The protein below binds the small molecule below.
Small molecule (SMILES): CC(=O)N[C@H]1[C@H](O[C@H]2[C@H](O)[C@@H](NC(C)=O)CO[C@@H]2CO)O[C@H](CO)[C@@H](O)[C@@H]1O

Sequence of chain 53.E:
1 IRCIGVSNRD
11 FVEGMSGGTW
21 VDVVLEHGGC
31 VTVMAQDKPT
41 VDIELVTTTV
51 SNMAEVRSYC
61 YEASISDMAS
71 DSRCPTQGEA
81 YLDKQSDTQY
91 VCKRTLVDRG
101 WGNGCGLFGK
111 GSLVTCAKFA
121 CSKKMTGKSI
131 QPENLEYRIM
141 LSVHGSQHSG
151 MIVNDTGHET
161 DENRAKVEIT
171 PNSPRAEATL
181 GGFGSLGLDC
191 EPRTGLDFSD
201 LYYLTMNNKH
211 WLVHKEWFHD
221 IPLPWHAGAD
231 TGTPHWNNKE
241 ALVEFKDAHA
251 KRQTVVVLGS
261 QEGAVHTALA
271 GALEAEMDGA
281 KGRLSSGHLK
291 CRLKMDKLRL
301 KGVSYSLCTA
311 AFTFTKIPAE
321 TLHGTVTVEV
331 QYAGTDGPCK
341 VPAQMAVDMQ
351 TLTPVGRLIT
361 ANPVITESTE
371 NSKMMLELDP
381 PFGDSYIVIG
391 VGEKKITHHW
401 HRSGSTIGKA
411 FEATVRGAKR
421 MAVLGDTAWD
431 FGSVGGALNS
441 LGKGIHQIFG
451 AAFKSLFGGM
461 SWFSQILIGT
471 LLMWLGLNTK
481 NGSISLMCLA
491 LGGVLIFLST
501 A

Binding-site contacts:
Ligand atom C5 contacts residue THR156 of chain 53.E at 3.8 Å.
Ligand atom O5 contacts residue ASN154 of chain 53.E at 4.2 Å.
Ligand atom O7 contacts residue MET151 of chain 53.E at 3.6 Å.
Ligand atom C6 contacts residue THR156 of chain 53.E at 4.4 Å.
Ligand atom C3 contacts residue ASN154 of chain 53.E at 3.6 Å.
Ligand atom C8 contacts residue VAL153 of chain 53.E at 4.3 Å (hydrophobic).
Ligand atom C7 contacts residue GLY150 of chain 53.E at 3.9 Å.
Ligand atom C8 contacts residue ASN154 of chain 53.E at 2.4 Å.
Ligand atom O6 contacts residue THR156 of chain 53.E at 3.5 Å (h-bond).
Ligand atom N2 contacts residue ASN154 of chain 53.E at 1.4 Å (h-bond).
Ligand atom O7 contacts residue GLY150 of chain 53.E at 3.7 Å.
Ligand atom C2 contacts residue ASN154 of chain 53.E at 2.6 Å.
Ligand atom O7 contacts residue ASN154 of chain 53.E at 3.2 Å (h-bond).
Ligand atom C1 contacts residue ASN154 of chain 53.E at 2.9 Å.
Ligand atom C8 contacts residue GLY150 of chain 53.E at 3.5 Å.
Ligand atom C7 contacts residue MET151 of chain 53.E at 4.3 Å (hydrophobic).
Ligand atom O3 contacts residue ASN154 of chain 53.E at 4.1 Å.
Ligand atom C1 contacts residue THR156 of chain 53.E at 3.4 Å.
Ligand atom O5 contacts residue THR156 of chain 53.E at 3.2 Å (h-bond).
Ligand atom C7 contacts residue ASN154 of chain 53.E at 2.0 Å.